Sequence of chain 3.B:
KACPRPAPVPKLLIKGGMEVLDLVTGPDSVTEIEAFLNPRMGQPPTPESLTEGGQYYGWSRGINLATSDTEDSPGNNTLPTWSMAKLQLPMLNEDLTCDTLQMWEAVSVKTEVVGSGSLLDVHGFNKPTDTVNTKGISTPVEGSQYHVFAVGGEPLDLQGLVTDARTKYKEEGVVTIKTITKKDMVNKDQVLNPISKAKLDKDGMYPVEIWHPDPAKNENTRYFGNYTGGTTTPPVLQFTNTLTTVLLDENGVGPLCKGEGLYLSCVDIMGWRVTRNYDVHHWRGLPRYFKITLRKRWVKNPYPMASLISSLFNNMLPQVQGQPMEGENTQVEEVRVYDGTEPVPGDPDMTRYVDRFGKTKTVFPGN

This small molecule binds to this protein.
Small molecule (SMILES): CC(=O)N[C@@H]1[C@@H](O[C@@H]2O[C@H](CO)[C@H](O)[C@H](O[C@]3(C(=O)O)C[C@H](O)[C@@H](NC(C)=O)[C@H]([C@H](O)[C@H](O)CO)O3)[C@H]2O)[C@H](O)[C@@H](CO[C@]2(C(=O)O)C[C@H](O)[C@@H](NC(C)=O)[C@H]([C@H](O)[C@H](O)CO)O2)O[C@H]1O

Sequence of chain 3.C:
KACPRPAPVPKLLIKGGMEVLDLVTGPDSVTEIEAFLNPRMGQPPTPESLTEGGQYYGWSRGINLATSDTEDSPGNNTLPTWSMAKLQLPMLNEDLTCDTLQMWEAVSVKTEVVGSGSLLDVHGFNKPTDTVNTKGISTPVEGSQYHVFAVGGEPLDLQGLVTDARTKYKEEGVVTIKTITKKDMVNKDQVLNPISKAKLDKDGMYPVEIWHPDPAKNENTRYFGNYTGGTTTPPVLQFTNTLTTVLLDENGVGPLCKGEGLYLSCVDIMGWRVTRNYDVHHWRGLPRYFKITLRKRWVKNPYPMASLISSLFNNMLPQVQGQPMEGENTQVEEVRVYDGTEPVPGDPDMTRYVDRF

Binding-site contacts:
Ligand atom C3 contacts residue ARG77 of chain 3.B at 3.9 Å.
Ligand atom C5 contacts residue TYR72 of chain 3.B at 3.9 Å (hydrophobic).
Ligand atom O1B contacts residue ARG77 of chain 3.B at 3.1 Å (salt-bridge).
Ligand atom C8 contacts residue ARG77 of chain 3.B at 4.3 Å.
Ligand atom N5 contacts residue TYR72 of chain 3.B at 3.1 Å (h-bond).
Ligand atom C3 contacts residue VAL296 of chain 3.B at 3.5 Å (hydrophobic).
Ligand atom C4 contacts residue ARG77 of chain 3.B at 4.0 Å.
Ligand atom O3 contacts residue VAL296 of chain 3.B at 4.0 Å.
Ligand atom C10 contacts residue TYR72 of chain 3.B at 4.1 Å (hydrophobic).
Ligand atom C6 contacts residue TYR72 of chain 3.B at 4.0 Å (hydrophobic).
Ligand atom O4 contacts residue ASN80 of chain 3.B at 4.2 Å.
Ligand atom O1B contacts residue SER89 of chain 3.B at 4.1 Å.
Ligand atom C11 contacts residue TYR72 of chain 3.B at 4.0 Å (hydrophobic).
Ligand atom C7 contacts residue TYR72 of chain 3.B at 4.3 Å (hydrophobic).
Ligand atom C11 contacts residue ASP85 of chain 3.C at 4.0 Å.
Ligand atom O8 contacts residue TYR72 of chain 3.B at 3.4 Å (h-bond).
Ligand atom O4 contacts residue ILE79 of chain 3.B at 3.6 Å (h-bond).
Ligand atom O1B contacts residue TYR72 of chain 3.B at 4.2 Å.
Ligand atom O1B contacts residue ASN80 of chain 3.B at 4.3 Å.
Ligand atom C4 contacts residue GLY78 of chain 3.B at 3.6 Å.
Ligand atom O1A contacts residue GLY78 of chain 3.B at 4.0 Å.
Ligand atom C5 contacts residue ASN93 of chain 3.B at 4.3 Å.
Ligand atom O4 contacts residue HIS298 of chain 3.B at 2.9 Å (h-bond).
Ligand atom C1 contacts residue TYR72 of chain 3.B at 4.1 Å (hydrophobic).
Ligand atom C4 contacts residue TYR72 of chain 3.B at 4.1 Å (hydrophobic).
Ligand atom C3 contacts residue GLY78 of chain 3.B at 3.9 Å.
Ligand atom O1A contacts residue ARG77 of chain 3.B at 2.9 Å (salt-bridge).
Ligand atom C4 contacts residue HIS298 of chain 3.B at 3.4 Å.
Ligand atom O4 contacts residue THR291 of chain 3.B at 3.1 Å.
Ligand atom O6 contacts residue ASN93 of chain 3.B at 3.2 Å (h-bond).
Ligand atom C3 contacts residue GLY78 of chain 3.B at 4.1 Å.
Ligand atom O4 contacts residue GLY78 of chain 3.B at 3.0 Å.
Ligand atom O4 contacts residue VAL296 of chain 3.B at 4.0 Å.
Ligand atom O8 contacts residue ARG77 of chain 3.B at 3.4 Å (salt-bridge).
Ligand atom C6 contacts residue ASN93 of chain 3.B at 3.2 Å.
Ligand atom O1A contacts residue TYR72 of chain 3.B at 3.4 Å.
Ligand atom C1 contacts residue ARG77 of chain 3.B at 3.4 Å.
Ligand atom O3 contacts residue GLY78 of chain 3.B at 3.4 Å.
Ligand atom C3 contacts residue HIS298 of chain 3.B at 3.4 Å.
Ligand atom C2 contacts residue GLY78 of chain 3.B at 4.1 Å.